Sequence of chain 1.C:
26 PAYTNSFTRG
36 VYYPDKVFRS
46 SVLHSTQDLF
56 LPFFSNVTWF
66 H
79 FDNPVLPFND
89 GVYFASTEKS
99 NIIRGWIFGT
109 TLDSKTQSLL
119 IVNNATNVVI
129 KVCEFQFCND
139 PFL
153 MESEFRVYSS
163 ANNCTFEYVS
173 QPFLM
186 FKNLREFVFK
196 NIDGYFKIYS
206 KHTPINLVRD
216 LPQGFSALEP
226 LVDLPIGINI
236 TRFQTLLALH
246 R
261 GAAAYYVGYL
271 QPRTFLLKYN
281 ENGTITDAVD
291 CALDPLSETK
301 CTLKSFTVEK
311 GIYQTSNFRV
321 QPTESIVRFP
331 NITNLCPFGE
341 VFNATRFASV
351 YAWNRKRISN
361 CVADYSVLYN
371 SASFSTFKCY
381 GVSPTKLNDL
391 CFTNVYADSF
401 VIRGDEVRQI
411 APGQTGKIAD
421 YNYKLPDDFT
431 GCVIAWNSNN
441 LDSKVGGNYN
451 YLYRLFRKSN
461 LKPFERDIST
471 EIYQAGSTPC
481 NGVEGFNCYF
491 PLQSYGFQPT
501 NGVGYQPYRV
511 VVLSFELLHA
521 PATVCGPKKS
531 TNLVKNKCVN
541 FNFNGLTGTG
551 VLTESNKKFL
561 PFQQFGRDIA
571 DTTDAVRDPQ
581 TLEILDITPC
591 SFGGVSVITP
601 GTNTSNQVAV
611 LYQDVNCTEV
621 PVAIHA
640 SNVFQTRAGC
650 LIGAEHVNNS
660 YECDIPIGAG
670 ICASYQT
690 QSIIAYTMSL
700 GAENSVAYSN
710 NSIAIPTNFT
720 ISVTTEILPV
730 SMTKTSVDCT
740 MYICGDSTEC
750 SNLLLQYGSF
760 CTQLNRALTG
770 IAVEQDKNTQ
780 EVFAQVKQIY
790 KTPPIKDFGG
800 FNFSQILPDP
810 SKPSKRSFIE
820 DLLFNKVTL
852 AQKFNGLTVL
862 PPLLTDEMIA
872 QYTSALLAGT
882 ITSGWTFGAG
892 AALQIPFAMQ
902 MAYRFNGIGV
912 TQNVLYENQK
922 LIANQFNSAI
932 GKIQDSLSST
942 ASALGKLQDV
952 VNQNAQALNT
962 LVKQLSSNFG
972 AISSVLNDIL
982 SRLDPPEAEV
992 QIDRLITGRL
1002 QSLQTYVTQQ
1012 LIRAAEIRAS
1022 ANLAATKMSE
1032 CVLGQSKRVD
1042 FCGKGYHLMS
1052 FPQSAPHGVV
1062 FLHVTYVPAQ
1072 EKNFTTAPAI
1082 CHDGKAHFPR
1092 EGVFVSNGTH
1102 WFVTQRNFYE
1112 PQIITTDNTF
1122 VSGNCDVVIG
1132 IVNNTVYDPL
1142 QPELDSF

Binding-site contacts:
Ligand atom C6 contacts residue GLN804 of chain 1.C at 3.9 Å.
Ligand atom C7 contacts residue ASN801 of chain 1.C at 3.8 Å.
Ligand atom C1 contacts residue ASN801 of chain 1.C at 1.4 Å.
Ligand atom C5 contacts residue ASN801 of chain 1.C at 3.7 Å.
Ligand atom O5 contacts residue ASN801 of chain 1.C at 2.4 Å (h-bond).
Ligand atom O6 contacts residue GLN804 of chain 1.C at 2.6 Å (h-bond).
Ligand atom C4 contacts residue ASN801 of chain 1.C at 4.2 Å.
Ligand atom O7 contacts residue ASN801 of chain 1.C at 4.3 Å.
Ligand atom C3 contacts residue ASN801 of chain 1.C at 3.8 Å.
Ligand atom C5 contacts residue SER803 of chain 1.C at 4.5 Å.
Ligand atom C2 contacts residue ASN801 of chain 1.C at 2.4 Å.
Ligand atom N2 contacts residue ASN801 of chain 1.C at 2.9 Å (h-bond).
Ligand atom C1 contacts residue SER803 of chain 1.C at 4.1 Å.

A small-molecule ligand and the protein it binds are described below.
Small molecule (SMILES): CC(=O)N[C@@H]1[C@@H](O)[C@H](O)[C@@H](CO)O[C@H]1O